Sequence of chain 2.A:
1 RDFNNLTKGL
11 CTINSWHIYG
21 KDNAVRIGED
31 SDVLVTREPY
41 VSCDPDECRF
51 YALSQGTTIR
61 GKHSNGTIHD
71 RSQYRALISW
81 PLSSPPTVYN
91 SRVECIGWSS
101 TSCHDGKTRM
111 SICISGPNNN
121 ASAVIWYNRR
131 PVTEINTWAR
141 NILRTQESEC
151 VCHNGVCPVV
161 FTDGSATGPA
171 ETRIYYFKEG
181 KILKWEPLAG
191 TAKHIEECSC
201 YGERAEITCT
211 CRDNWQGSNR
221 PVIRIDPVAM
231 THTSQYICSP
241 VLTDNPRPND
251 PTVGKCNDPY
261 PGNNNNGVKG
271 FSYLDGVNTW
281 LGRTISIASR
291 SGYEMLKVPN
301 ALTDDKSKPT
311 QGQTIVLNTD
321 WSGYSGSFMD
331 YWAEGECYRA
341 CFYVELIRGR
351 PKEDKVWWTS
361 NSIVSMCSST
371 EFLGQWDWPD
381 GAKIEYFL

The protein below binds the small molecule below.
Small molecule (SMILES): CC(=O)N[C@@H]1[C@@H](O)[C@H](O)[C@@H](CO)O[C@H]1O

Binding-site contacts:
Ligand atom C4 contacts residue ASN65 of chain 2.A at 4.2 Å.
Ligand atom O7 contacts residue ASN65 of chain 2.A at 3.2 Å (h-bond).
Ligand atom C7 contacts residue TRP357 of chain 2.A at 3.7 Å (hydrophobic).
Ligand atom O3 contacts residue TRP357 of chain 2.A at 4.0 Å.
Ligand atom O5 contacts residue ASN65 of chain 2.A at 2.4 Å (h-bond).
Ligand atom C1 contacts residue TRP357 of chain 2.A at 3.7 Å (hydrophobic).
Ligand atom C3 contacts residue TRP357 of chain 2.A at 3.6 Å (hydrophobic).
Ligand atom C1 contacts residue ASN65 of chain 2.A at 1.5 Å.
Ligand atom C5 contacts residue TRP357 of chain 2.A at 3.9 Å (hydrophobic).
Ligand atom C8 contacts residue TRP357 of chain 2.A at 3.3 Å (hydrophobic).
Ligand atom C8 contacts residue ASN65 of chain 2.A at 4.4 Å.
Ligand atom O4 contacts residue TRP357 of chain 2.A at 4.0 Å.
Ligand atom C4 contacts residue TRP357 of chain 2.A at 4.2 Å (hydrophobic).
Ligand atom C2 contacts residue ASN65 of chain 2.A at 2.5 Å.
Ligand atom C3 contacts residue ASN65 of chain 2.A at 3.8 Å.
Ligand atom C5 contacts residue ASN65 of chain 2.A at 3.7 Å.
Ligand atom C2 contacts residue TRP357 of chain 2.A at 3.9 Å (hydrophobic).
Ligand atom N2 contacts residue TRP357 of chain 2.A at 3.1 Å (h-bond).
Ligand atom C7 contacts residue ASN65 of chain 2.A at 3.2 Å.
Ligand atom O5 contacts residue TRP357 of chain 2.A at 4.3 Å.
Ligand atom N2 contacts residue ASN65 of chain 2.A at 2.9 Å (h-bond).